This protein binds this small molecule.
Small molecule (SMILES): C[C@H](NC(=O)CN)C(=O)N[C@@H](CCCCN)C(=O)N[C@@H](CCCN=C(N)N)C(=O)N[C@@H](Cc1cnc[nH]1)C(=O)N[C@H](C=O)CCCN=C(N)N

Binding-site contacts:
Ligand atom O contacts residue PHE515 of chain 1.B at 3.8 Å.
Ligand atom NE2 contacts residue ASN604 of chain 1.B at 3.5 Å (h-bond).
Ligand atom CA contacts residue GLU472 of chain 1.B at 3.7 Å.
Ligand atom CE contacts residue SER512 of chain 1.B at 2.7 Å.
Ligand atom CB contacts residue PHE473 of chain 1.B at 3.9 Å (hydrophobic).
Ligand atom NH2 contacts residue SER508 of chain 1.B at 3.1 Å (h-bond).
Ligand atom C contacts residue PHE515 of chain 1.B at 3.8 Å (hydrophobic).
Ligand atom CG contacts residue GLU472 of chain 1.B at 3.5 Å.
Ligand atom N contacts residue GLU472 of chain 1.B at 3.3 Å (salt-bridge).
Ligand atom CA contacts residue PHE473 of chain 1.B at 4.0 Å (hydrophobic).
Ligand atom NE2 contacts residue ALA603 of chain 1.B at 3.7 Å.
Ligand atom CE contacts residue ASN559 of chain 1.B at 3.9 Å.
Ligand atom NH1 contacts residue ARG593 of chain 1.B at 3.9 Å.
Ligand atom O contacts residue PHE473 of chain 1.B at 3.5 Å.
Ligand atom NZ contacts residue ASN559 of chain 1.B at 2.7 Å (h-bond).
Ligand atom NE contacts residue TYR667 of chain 1.B at 3.3 Å.
Ligand atom N contacts residue PHE515 of chain 1.B at 3.8 Å.
Ligand atom C contacts residue GLU472 of chain 1.B at 4.0 Å.
Ligand atom CD contacts residue GLU596 of chain 1.B at 3.9 Å.
Ligand atom CA contacts residue PHE515 of chain 1.B at 3.9 Å (hydrophobic).
Ligand atom CD contacts residue SER512 of chain 1.B at 3.5 Å.
Ligand atom NH2 contacts residue TYR667 of chain 1.B at 3.8 Å.
Ligand atom NH1 contacts residue GLU596 of chain 1.B at 2.4 Å (salt-bridge).
Ligand atom CZ contacts residue TYR667 of chain 1.B at 3.5 Å (hydrophobic).
Ligand atom NH1 contacts residue GLU472 of chain 1.B at 3.4 Å (salt-bridge).
Ligand atom CG contacts residue GLU596 of chain 1.B at 4.0 Å.
Ligand atom NH1 contacts residue TYR667 of chain 1.B at 3.6 Å.
Ligand atom CE contacts residue SER508 of chain 1.B at 3.9 Å.
Ligand atom CD contacts residue TYR667 of chain 1.B at 3.2 Å (hydrophobic).
Ligand atom C contacts residue PHE473 of chain 1.B at 4.0 Å (hydrophobic).
Ligand atom NH2 contacts residue ASP468 of chain 1.B at 3.4 Å (salt-bridge).
Ligand atom CE1 contacts residue ASN604 of chain 1.B at 3.4 Å.
Ligand atom CB contacts residue GLU472 of chain 1.B at 3.4 Å.
Ligand atom CD2 contacts residue ALA603 of chain 1.B at 4.0 Å (hydrophobic).
Ligand atom NZ contacts residue SER512 of chain 1.B at 3.5 Å (h-bond).
Ligand atom CZ contacts residue GLU596 of chain 1.B at 3.6 Å.
Ligand atom CB contacts residue PHE515 of chain 1.B at 3.7 Å (hydrophobic).
Ligand atom NZ contacts residue SER508 of chain 1.B at 3.1 Å (h-bond).
Ligand atom CE1 contacts residue ALA600 of chain 1.B at 4.0 Å (hydrophobic).
Ligand atom O contacts residue PHE515 of chain 1.B at 3.9 Å.

Sequence of chain 1.B:
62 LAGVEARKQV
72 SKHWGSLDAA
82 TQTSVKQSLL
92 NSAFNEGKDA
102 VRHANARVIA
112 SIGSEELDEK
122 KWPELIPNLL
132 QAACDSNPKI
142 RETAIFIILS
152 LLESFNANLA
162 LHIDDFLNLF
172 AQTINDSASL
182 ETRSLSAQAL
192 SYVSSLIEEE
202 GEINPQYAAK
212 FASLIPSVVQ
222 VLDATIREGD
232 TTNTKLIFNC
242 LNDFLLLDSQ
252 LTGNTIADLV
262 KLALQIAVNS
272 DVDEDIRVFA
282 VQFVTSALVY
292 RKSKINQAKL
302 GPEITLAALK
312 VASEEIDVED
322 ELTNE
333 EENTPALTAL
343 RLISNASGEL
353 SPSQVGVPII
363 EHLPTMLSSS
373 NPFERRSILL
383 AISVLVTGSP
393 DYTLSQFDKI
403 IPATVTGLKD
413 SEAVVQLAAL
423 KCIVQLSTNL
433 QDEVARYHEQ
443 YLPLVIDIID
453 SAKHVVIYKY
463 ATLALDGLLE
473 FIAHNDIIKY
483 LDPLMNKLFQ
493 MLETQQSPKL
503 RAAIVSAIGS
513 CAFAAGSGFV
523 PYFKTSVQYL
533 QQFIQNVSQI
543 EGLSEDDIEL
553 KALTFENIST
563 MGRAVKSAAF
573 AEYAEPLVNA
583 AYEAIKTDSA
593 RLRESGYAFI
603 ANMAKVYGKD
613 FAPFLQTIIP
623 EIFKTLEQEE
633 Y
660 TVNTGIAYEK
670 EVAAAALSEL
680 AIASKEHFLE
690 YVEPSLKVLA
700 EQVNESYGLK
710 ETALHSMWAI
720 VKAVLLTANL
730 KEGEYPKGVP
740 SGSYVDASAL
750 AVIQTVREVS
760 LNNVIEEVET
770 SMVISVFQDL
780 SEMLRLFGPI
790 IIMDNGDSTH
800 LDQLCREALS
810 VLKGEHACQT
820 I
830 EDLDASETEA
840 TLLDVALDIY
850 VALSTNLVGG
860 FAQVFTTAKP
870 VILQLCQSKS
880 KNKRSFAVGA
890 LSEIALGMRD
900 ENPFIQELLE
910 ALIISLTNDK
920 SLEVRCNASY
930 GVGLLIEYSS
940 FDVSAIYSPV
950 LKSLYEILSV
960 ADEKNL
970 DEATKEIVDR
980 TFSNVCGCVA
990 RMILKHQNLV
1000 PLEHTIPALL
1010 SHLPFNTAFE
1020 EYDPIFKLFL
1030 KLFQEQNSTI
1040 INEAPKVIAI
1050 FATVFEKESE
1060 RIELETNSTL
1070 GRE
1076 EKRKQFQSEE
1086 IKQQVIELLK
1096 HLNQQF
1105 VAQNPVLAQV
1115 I